Sequence of chain 1.E:
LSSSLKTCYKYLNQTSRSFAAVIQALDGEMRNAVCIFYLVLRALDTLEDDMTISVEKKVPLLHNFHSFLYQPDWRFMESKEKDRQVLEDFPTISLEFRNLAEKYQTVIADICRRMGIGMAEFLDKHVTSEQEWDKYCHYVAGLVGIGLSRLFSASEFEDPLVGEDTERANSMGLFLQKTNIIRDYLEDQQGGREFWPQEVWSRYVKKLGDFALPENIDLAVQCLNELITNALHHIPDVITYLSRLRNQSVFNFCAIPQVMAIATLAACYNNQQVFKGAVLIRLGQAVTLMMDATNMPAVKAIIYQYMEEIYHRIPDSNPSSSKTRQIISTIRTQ

The small molecule below binds the protein below.
Small molecule (SMILES): CC(C)=CCC/C(C)=C/CC/C(C)=C/CS[P](=O)(O)OP(=O)(O)O

Binding-site contacts:
Ligand atom C11 contacts residue LEU201 of chain 1.E at 3.6 Å (hydrophobic).
Ligand atom O1A contacts residue ARG67 of chain 1.E at 3.5 Å (salt-bridge).
Ligand atom C10 contacts residue VAL169 of chain 1.E at 3.9 Å (hydrophobic).
Ligand atom C2 contacts residue PHE44 of chain 1.E at 3.7 Å (hydrophobic).
Ligand atom C14 contacts residue LEU173 of chain 1.E at 3.6 Å (hydrophobic).
Ligand atom C14 contacts residue PHE278 of chain 1.E at 3.8 Å (hydrophobic).
Ligand atom O1A contacts residue ARG42 of chain 1.E at 3.5 Å (salt-bridge).
Ligand atom O2B contacts residue ARG42 of chain 1.E at 3.8 Å.
Ligand atom C15 contacts residue GLY170 of chain 1.E at 3.7 Å.
Ligand atom C5 contacts residue LEU201 of chain 1.E at 3.9 Å (hydrophobic).
Ligand atom C14 contacts residue CYS279 of chain 1.E at 3.9 Å (hydrophobic).
Ligand atom O3A contacts residue ARG42 of chain 1.E at 3.9 Å.
Ligand atom C9 contacts residue TYR63 of chain 1.E at 3.0 Å (hydrophobic).
Ligand atom O2B contacts residue ARG208 of chain 1.E at 3.3 Å (salt-bridge).
Ligand atom O1B contacts residue ARG42 of chain 1.E at 3.1 Å (salt-bridge).
Ligand atom PB contacts residue SER43 of chain 1.E at 3.6 Å.
Ligand atom C7 contacts residue VAL169 of chain 1.E at 3.7 Å (hydrophobic).
Ligand atom O1B contacts residue SER43 of chain 1.E at 2.8 Å (h-bond).
Ligand atom C8 contacts residue LEU201 of chain 1.E at 3.9 Å (hydrophobic).
Ligand atom C1 contacts residue ASN205 of chain 1.E at 3.8 Å.
Ligand atom C13 contacts residue MET197 of chain 1.E at 3.8 Å (hydrophobic).
Ligand atom C13 contacts residue LEU173 of chain 1.E at 3.9 Å (hydrophobic).
Ligand atom C12 contacts residue MET197 of chain 1.E at 3.6 Å (hydrophobic).
Ligand atom C4 contacts residue ASN205 of chain 1.E at 3.7 Å.
Ligand atom O3B contacts residue SER43 of chain 1.E at 3.1 Å (h-bond).
Ligand atom C12 contacts residue GLY170 of chain 1.E at 3.5 Å.
Ligand atom C9 contacts residue PHE44 of chain 1.E at 3.5 Å (hydrophobic).
Ligand atom C13 contacts residue GLY170 of chain 1.E at 3.9 Å.
Ligand atom C8 contacts residue VAL169 of chain 1.E at 3.7 Å (hydrophobic).
Ligand atom O2A contacts residue ARG42 of chain 1.E at 4.0 Å.
Ligand atom O3B contacts residue ARG208 of chain 1.E at 4.0 Å.
Ligand atom C4 contacts residue GLN202 of chain 1.E at 3.1 Å.
Ligand atom C9 contacts residue LEU201 of chain 1.E at 3.9 Å (hydrophobic).
Ligand atom C15 contacts residue MET197 of chain 1.E at 3.5 Å (hydrophobic).
Ligand atom C15 contacts residue TYR266 of chain 1.E at 3.4 Å (hydrophobic).
Ligand atom C10 contacts residue LEU173 of chain 1.E at 3.9 Å (hydrophobic).
Ligand atom C1 contacts residue PHE44 of chain 1.E at 3.7 Å (hydrophobic).
Ligand atom PB contacts residue ARG42 of chain 1.E at 4.0 Å.
Ligand atom C10 contacts residue GLY170 of chain 1.E at 3.7 Å.
Ligand atom O2A contacts residue SER43 of chain 1.E at 3.5 Å (h-bond).